Binding-site contacts:
Ligand atom C5 contacts residue GLN273 of chain 1.B at 4.1 Å.
Ligand atom C11 contacts residue PHE261 of chain 1.B at 3.6 Å (hydrophobic).
Ligand atom C8 contacts residue PHE276 of chain 1.B at 3.7 Å (hydrophobic).
Ligand atom C14 contacts residue MET185 of chain 1.B at 4.4 Å (hydrophobic).
Ligand atom C8 contacts residue LEU240 of chain 1.B at 4.3 Å (hydrophobic).
Ligand atom C11 contacts residue TYR244 of chain 1.B at 3.6 Å (hydrophobic).
Ligand atom C5 contacts residue PHE276 of chain 1.B at 3.7 Å (hydrophobic).
Ligand atom N9 contacts residue TYR244 of chain 1.B at 4.3 Å.
Ligand atom O2 contacts residue MET185 of chain 1.B at 3.9 Å.
Ligand atom N3 contacts residue PHE276 of chain 1.B at 4.0 Å.
Ligand atom C2 contacts residue TYR244 of chain 1.B at 3.2 Å (hydrophobic).
Ligand atom C8 contacts residue GLN273 of chain 1.B at 3.1 Å.
Ligand atom N7 contacts residue LEU240 of chain 1.B at 3.5 Å.
Ligand atom C6 contacts residue PHE276 of chain 1.B at 3.3 Å (hydrophobic).
Ligand atom C8 contacts residue ALA272 of chain 1.B at 3.3 Å (hydrophobic).
Ligand atom C5 contacts residue LEU240 of chain 1.B at 3.6 Å (hydrophobic).
Ligand atom C2 contacts residue PHE276 of chain 1.B at 3.9 Å (hydrophobic).
Ligand atom N3 contacts residue TYR244 of chain 1.B at 3.2 Å (h-bond).
Ligand atom N7 contacts residue PHE276 of chain 1.B at 3.5 Å.
Ligand atom O2 contacts residue TYR244 of chain 1.B at 3.6 Å (h-bond).
Ligand atom C10 contacts residue TYR244 of chain 1.B at 4.3 Å (hydrophobic).
Ligand atom N9 contacts residue ALA272 of chain 1.B at 4.0 Å.
Ligand atom N1 contacts residue TYR244 of chain 1.B at 3.5 Å (h-bond).
Ligand atom C4 contacts residue LEU240 of chain 1.B at 4.4 Å (hydrophobic).
Ligand atom O6 contacts residue LEU240 of chain 1.B at 3.6 Å.
Ligand atom O6 contacts residue PHE276 of chain 1.B at 3.3 Å.
Ligand atom N9 contacts residue PHE276 of chain 1.B at 4.0 Å.
Ligand atom N7 contacts residue ALA272 of chain 1.B at 4.2 Å.
Ligand atom C6 contacts residue TYR244 of chain 1.B at 3.9 Å (hydrophobic).
Ligand atom N1 contacts residue PHE276 of chain 1.B at 3.6 Å.
Ligand atom C13 contacts residue PHE261 of chain 1.B at 4.4 Å (hydrophobic).
Ligand atom C4 contacts residue PHE276 of chain 1.B at 3.7 Å (hydrophobic).
Ligand atom C10 contacts residue PHE276 of chain 1.B at 4.0 Å (hydrophobic).
Ligand atom C4 contacts residue TYR244 of chain 1.B at 3.5 Å (hydrophobic).
Ligand atom C14 contacts residue PHE276 of chain 1.B at 3.4 Å (hydrophobic).
Ligand atom C5 contacts residue TYR244 of chain 1.B at 3.9 Å (hydrophobic).
Ligand atom C10 contacts residue ILE223 of chain 1.B at 3.7 Å (hydrophobic).
Ligand atom N7 contacts residue GLN273 of chain 1.B at 2.8 Å (h-bond).
Ligand atom C6 contacts residue LEU240 of chain 1.B at 3.7 Å (hydrophobic).

A small-molecule ligand and the protein it binds are described below.
Small molecule (SMILES): CC(C)Cn1c(=O)n(C)c(=O)c2nc[nH]c21

Sequence of chain 1.B:
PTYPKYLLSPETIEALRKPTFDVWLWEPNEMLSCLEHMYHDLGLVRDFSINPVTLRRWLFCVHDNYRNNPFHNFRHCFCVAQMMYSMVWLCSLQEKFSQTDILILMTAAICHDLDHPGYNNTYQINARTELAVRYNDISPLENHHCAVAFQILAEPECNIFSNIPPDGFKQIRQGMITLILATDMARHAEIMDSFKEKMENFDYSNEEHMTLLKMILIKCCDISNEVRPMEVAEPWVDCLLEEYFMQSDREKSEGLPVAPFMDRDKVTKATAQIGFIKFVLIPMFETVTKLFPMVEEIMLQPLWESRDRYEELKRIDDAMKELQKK